Binding-site contacts:
Ligand atom C10 contacts residue MET120 of chain 1.B at 3.5 Å (hydrophobic).
Ligand atom O3 contacts residue HIS117 of chain 1.B at 3.1 Å (h-bond).
Ligand atom O3 contacts residue TYR55 of chain 1.B at 2.6 Å (h-bond).
Ligand atom C7 contacts residue LEU54 of chain 1.B at 3.6 Å (hydrophobic).
Ligand atom O3 contacts residue NAP1 of chain 1.F at 2.8 Å.
Ligand atom C13 contacts residue SER118 of chain 1.B at 3.9 Å.
Ligand atom C13 contacts residue SER87 of chain 1.B at 3.4 Å.
Ligand atom N2 contacts residue TYR24 of chain 1.B at 3.6 Å.
Ligand atom O1 contacts residue MET120 of chain 1.B at 2.3 Å (h-bond).
Ligand atom C3 contacts residue NAP1 of chain 1.F at 3.4 Å.
Ligand atom C12 contacts residue SER87 of chain 1.B at 3.5 Å.
Ligand atom C16 contacts residue TYR24 of chain 1.B at 3.7 Å (hydrophobic).
Ligand atom C5 contacts residue TRP86 of chain 1.B at 3.6 Å (hydrophobic).
Ligand atom O2 contacts residue TYR24 of chain 1.B at 3.0 Å.
Ligand atom C9 contacts residue PHE311 of chain 1.B at 3.5 Å (hydrophobic).
Ligand atom C13 contacts residue TRP86 of chain 1.B at 3.4 Å (hydrophobic).
Ligand atom C19 contacts residue TYR55 of chain 1.B at 3.4 Å (hydrophobic).
Ligand atom C19 contacts residue NAP1 of chain 1.F at 3.2 Å.
Ligand atom N2 contacts residue NAP1 of chain 1.F at 3.4 Å.
Ligand atom C9 contacts residue MET120 of chain 1.B at 3.8 Å (hydrophobic).
Ligand atom C14 contacts residue PHE306 of chain 1.B at 3.4 Å (hydrophobic).
Ligand atom C15 contacts residue TRP227 of chain 1.B at 3.4 Å (hydrophobic).
Ligand atom O2 contacts residue NAP1 of chain 1.F at 3.8 Å.
Ligand atom C17 contacts residue TYR24 of chain 1.B at 3.8 Å (hydrophobic).
Ligand atom O1 contacts residue SER87 of chain 1.B at 2.8 Å (h-bond).
Ligand atom C1 contacts residue PHE306 of chain 1.B at 3.7 Å (hydrophobic).
Ligand atom C15 contacts residue PHE306 of chain 1.B at 3.4 Å (hydrophobic).
Ligand atom C12 contacts residue MET120 of chain 1.B at 3.4 Å (hydrophobic).
Ligand atom C8 contacts residue TRP86 of chain 1.B at 3.7 Å (hydrophobic).
Ligand atom C16 contacts residue TRP227 of chain 1.B at 3.6 Å (hydrophobic).
Ligand atom C11 contacts residue MET120 of chain 1.B at 3.7 Å (hydrophobic).
Ligand atom C16 contacts residue PHE306 of chain 1.B at 3.7 Å (hydrophobic).
Ligand atom N2 contacts residue TYR55 of chain 1.B at 3.3 Å (h-bond).
Ligand atom C12 contacts residue LEU122 of chain 1.B at 3.8 Å (hydrophobic).
Ligand atom N1 contacts residue HIS117 of chain 1.B at 3.8 Å.
Ligand atom O1 contacts residue LEU122 of chain 1.B at 3.1 Å.
Ligand atom C6 contacts residue TRP86 of chain 1.B at 3.4 Å (hydrophobic).
Ligand atom C18 contacts residue NAP1 of chain 1.F at 3.6 Å.
Ligand atom C10 contacts residue PHE311 of chain 1.B at 3.4 Å (hydrophobic).
Ligand atom N1 contacts residue NAP1 of chain 1.F at 3.5 Å (h-bond).

A small-molecule ligand and the protein it binds are described below.
Small molecule (SMILES): Oc1cccc(-c2ccc(Nc3cccc4onc(O)c34)cc2)c1

Sequence of chain 1.B:
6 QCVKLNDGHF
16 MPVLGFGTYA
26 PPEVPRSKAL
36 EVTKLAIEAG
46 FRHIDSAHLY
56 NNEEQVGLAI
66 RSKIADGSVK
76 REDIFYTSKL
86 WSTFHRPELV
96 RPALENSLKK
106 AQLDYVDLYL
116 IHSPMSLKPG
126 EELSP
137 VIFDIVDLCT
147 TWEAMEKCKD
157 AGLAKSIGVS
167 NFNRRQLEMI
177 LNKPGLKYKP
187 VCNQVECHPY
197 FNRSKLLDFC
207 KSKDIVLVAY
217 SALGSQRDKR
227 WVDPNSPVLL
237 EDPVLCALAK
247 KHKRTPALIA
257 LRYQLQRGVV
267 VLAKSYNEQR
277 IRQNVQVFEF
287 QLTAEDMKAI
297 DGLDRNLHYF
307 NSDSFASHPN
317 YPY